Binding-site contacts:
Ligand atom O7 contacts residue GLU388 of chain 1.C at 2.6 Å (salt-bridge).
Ligand atom C5 contacts residue ASN444 of chain 1.C at 3.5 Å.
Ligand atom C1 contacts residue ASN420 of chain 1.C at 1.5 Å.
Ligand atom O7 contacts residue ASN389 of chain 1.C at 3.5 Å (h-bond).
Ligand atom C1 contacts residue ASN444 of chain 1.C at 4.2 Å.
Ligand atom C2 contacts residue ASN420 of chain 1.C at 2.6 Å.
Ligand atom C6 contacts residue ASN444 of chain 1.C at 3.7 Å.
Ligand atom N2 contacts residue GLU388 of chain 1.C at 3.4 Å (salt-bridge).
Ligand atom C5 contacts residue ASN420 of chain 1.C at 3.7 Å.
Ligand atom N2 contacts residue ASN420 of chain 1.C at 3.1 Å (h-bond).
Ligand atom O5 contacts residue ASN444 of chain 1.C at 3.6 Å (h-bond).
Ligand atom O5 contacts residue ASN420 of chain 1.C at 2.4 Å (h-bond).
Ligand atom C4 contacts residue ASN420 of chain 1.C at 4.4 Å.
Ligand atom O7 contacts residue ASN420 of chain 1.C at 4.3 Å.
Ligand atom C7 contacts residue GLU388 of chain 1.C at 3.4 Å.
Ligand atom O6 contacts residue ASN420 of chain 1.C at 4.5 Å.
Ligand atom C1 contacts residue GLU388 of chain 1.C at 3.8 Å.
Ligand atom C2 contacts residue GLU388 of chain 1.C at 3.5 Å.
Ligand atom C7 contacts residue ASN420 of chain 1.C at 4.1 Å.
Ligand atom C3 contacts residue ASN420 of chain 1.C at 3.9 Å.

A protein and the small-molecule ligand that binds it are described below.
Small molecule (SMILES): CC(=O)N[C@H]1[C@H](O[C@H]2[C@H](O)[C@@H](NC(C)=O)CO[C@@H]2CO)O[C@H](CO)[C@@H](O)[C@@H]1O

Sequence of chain 1.C:
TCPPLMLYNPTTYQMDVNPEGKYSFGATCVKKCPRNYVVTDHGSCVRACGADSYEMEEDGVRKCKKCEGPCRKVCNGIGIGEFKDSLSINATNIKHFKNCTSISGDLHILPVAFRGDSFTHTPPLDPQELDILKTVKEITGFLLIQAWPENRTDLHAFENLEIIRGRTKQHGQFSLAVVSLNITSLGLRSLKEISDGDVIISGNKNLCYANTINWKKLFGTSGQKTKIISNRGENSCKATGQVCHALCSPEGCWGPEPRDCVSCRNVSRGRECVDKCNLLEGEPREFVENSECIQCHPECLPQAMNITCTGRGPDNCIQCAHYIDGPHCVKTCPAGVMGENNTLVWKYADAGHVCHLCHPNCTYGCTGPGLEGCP